Binding-site contacts:
Ligand atom C3 contacts residue ASN154 of chain 52.C at 3.9 Å.
Ligand atom C2 contacts residue ASN154 of chain 52.C at 2.5 Å.
Ligand atom O5 contacts residue ASN154 of chain 52.C at 2.3 Å (h-bond).
Ligand atom O5 contacts residue SER156 of chain 52.C at 4.3 Å.
Ligand atom C5 contacts residue SER157 of chain 52.C at 4.3 Å.
Ligand atom C4 contacts residue ASN154 of chain 52.C at 4.2 Å.
Ligand atom O6 contacts residue SER157 of chain 52.C at 4.4 Å.
Ligand atom C6 contacts residue SER157 of chain 52.C at 4.1 Å.
Ligand atom C1 contacts residue SER156 of chain 52.C at 4.1 Å.
Ligand atom C8 contacts residue ASN154 of chain 52.C at 3.8 Å.
Ligand atom C1 contacts residue SER157 of chain 52.C at 4.2 Å.
Ligand atom O5 contacts residue SER157 of chain 52.C at 3.5 Å (h-bond).
Ligand atom O7 contacts residue ASN154 of chain 52.C at 3.8 Å.
Ligand atom C5 contacts residue SER156 of chain 52.C at 4.4 Å.
Ligand atom C7 contacts residue ASN154 of chain 52.C at 3.4 Å.
Ligand atom N2 contacts residue ASN154 of chain 52.C at 3.1 Å (h-bond).
Ligand atom C1 contacts residue ASN154 of chain 52.C at 1.4 Å.
Ligand atom C5 contacts residue ASN154 of chain 52.C at 3.6 Å.

The small molecule below binds the protein below.
Small molecule (SMILES): CC(=O)N[C@@H]1[C@@H](O)[C@H](O)[C@@H](CO)O[C@H]1O

Sequence of chain 52.C:
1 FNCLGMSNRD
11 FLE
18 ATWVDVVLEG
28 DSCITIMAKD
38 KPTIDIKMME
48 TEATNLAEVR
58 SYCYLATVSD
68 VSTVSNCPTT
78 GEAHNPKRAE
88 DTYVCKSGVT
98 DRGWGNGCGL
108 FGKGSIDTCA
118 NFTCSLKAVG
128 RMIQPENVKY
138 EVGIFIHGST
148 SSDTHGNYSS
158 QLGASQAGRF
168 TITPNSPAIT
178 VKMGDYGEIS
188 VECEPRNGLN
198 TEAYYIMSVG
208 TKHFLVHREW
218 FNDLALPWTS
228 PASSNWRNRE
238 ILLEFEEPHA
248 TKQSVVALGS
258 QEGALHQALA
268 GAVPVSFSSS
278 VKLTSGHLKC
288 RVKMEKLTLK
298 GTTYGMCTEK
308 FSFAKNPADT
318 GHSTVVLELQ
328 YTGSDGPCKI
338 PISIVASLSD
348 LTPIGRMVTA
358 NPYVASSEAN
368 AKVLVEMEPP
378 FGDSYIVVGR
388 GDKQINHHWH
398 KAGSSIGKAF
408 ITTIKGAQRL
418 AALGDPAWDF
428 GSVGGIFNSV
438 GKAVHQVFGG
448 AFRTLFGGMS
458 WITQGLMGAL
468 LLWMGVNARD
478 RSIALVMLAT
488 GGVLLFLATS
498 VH